Sequence of chain 3.A:
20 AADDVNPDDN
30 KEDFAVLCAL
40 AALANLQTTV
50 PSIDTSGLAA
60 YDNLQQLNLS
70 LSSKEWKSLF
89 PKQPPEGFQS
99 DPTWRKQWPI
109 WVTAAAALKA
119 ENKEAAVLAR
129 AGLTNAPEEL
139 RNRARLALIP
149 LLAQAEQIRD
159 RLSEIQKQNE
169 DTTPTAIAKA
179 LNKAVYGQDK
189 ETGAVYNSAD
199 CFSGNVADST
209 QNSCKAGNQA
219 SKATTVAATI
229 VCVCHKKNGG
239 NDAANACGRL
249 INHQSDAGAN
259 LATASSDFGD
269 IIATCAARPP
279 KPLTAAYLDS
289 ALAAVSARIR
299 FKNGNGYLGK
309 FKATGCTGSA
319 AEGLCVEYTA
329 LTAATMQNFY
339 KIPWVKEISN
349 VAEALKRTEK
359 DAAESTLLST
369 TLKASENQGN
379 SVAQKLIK

Sequence of chain 2.A:
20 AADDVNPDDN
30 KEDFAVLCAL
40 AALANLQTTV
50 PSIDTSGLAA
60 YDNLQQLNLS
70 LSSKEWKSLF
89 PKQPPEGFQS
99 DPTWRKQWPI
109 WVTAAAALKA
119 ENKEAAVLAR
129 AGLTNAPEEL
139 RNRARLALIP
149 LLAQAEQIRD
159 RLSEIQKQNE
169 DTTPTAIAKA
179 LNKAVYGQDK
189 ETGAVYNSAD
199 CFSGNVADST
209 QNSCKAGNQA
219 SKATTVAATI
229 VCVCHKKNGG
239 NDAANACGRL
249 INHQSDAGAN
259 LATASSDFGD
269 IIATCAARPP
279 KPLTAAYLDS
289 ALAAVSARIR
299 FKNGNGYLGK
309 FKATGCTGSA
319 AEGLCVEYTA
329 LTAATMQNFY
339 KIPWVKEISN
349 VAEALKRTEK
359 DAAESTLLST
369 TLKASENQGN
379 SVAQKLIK

Binding-site contacts:
Ligand atom C2 contacts residue ASN67 of chain 2.A at 2.4 Å.
Ligand atom C6 contacts residue SER71 of chain 2.A at 3.4 Å.
Ligand atom C1 contacts residue ASN67 of chain 2.A at 1.4 Å.
Ligand atom C8 contacts residue LEU150 of chain 2.A at 3.8 Å (hydrophobic).
Ligand atom O7 contacts residue GLN64 of chain 2.A at 3.1 Å (h-bond).
Ligand atom O7 contacts residue GLN105 of chain 2.A at 3.4 Å (h-bond).
Ligand atom O2 contacts residue TRP102 of chain 2.A at 2.9 Å (h-bond).
Ligand atom O7 contacts residue LYS386 of chain 3.A at 3.2 Å (salt-bridge).
Ligand atom C6 contacts residue THR101 of chain 2.A at 3.1 Å.
Ligand atom C1 contacts residue TRP75 of chain 2.A at 3.6 Å (hydrophobic).
Ligand atom O4 contacts residue ASP99 of chain 2.A at 2.9 Å (salt-bridge).
Ligand atom O6 contacts residue THR101 of chain 2.A at 3.2 Å.
Ligand atom O3 contacts residue TRP109 of chain 2.A at 3.5 Å.
Ligand atom O7 contacts residue TRP109 of chain 2.A at 2.8 Å (h-bond).
Ligand atom O4 contacts residue TRP75 of chain 2.A at 3.6 Å.
Ligand atom C5 contacts residue ASP99 of chain 2.A at 3.7 Å.
Ligand atom C8 contacts residue GLN105 of chain 2.A at 3.8 Å.
Ligand atom O6 contacts residue ARG143 of chain 2.A at 3.2 Å (salt-bridge).
Ligand atom N2 contacts residue ASN67 of chain 2.A at 2.9 Å (h-bond).
Ligand atom C3 contacts residue ASN67 of chain 2.A at 3.7 Å.
Ligand atom C3 contacts residue ASP99 of chain 2.A at 3.4 Å.
Ligand atom O5 contacts residue PHE96 of chain 2.A at 3.5 Å.
Ligand atom O4 contacts residue THR101 of chain 2.A at 3.5 Å (h-bond).
Ligand atom O4 contacts residue TRP102 of chain 2.A at 3.1 Å (h-bond).
Ligand atom O4 contacts residue PRO100 of chain 2.A at 3.4 Å.
Ligand atom O6 contacts residue TRP102 of chain 2.A at 3.3 Å (h-bond).
Ligand atom O5 contacts residue ASN67 of chain 2.A at 2.3 Å (h-bond).
Ligand atom C8 contacts residue GLN64 of chain 2.A at 3.7 Å.
Ligand atom O2 contacts residue ASP99 of chain 2.A at 2.6 Å (salt-bridge).
Ligand atom C6 contacts residue TRP75 of chain 2.A at 3.7 Å (hydrophobic).
Ligand atom C6 contacts residue THR101 of chain 2.A at 3.7 Å.
Ligand atom O5 contacts residue SER71 of chain 2.A at 3.5 Å (h-bond).
Ligand atom C5 contacts residue ASN67 of chain 2.A at 3.6 Å.
Ligand atom C6 contacts residue PHE96 of chain 2.A at 3.5 Å (hydrophobic).
Ligand atom C7 contacts residue GLN64 of chain 2.A at 3.6 Å.
Ligand atom C4 contacts residue ASP99 of chain 2.A at 3.8 Å.
Ligand atom C2 contacts residue ASP99 of chain 2.A at 3.7 Å.
Ligand atom O3 contacts residue ASP99 of chain 2.A at 3.1 Å (salt-bridge).
Ligand atom O6 contacts residue THR101 of chain 2.A at 3.7 Å.
Ligand atom O6 contacts residue SER71 of chain 2.A at 2.6 Å (h-bond).

This protein binds this small molecule.
Small molecule (SMILES): CC(=O)N[C@H]1[C@H](O[C@H]2[C@H](O)[C@@H](NC(C)=O)CO[C@@H]2CO)O[C@H](CO)[C@@H](O[C@@H]2O[C@H](CO[C@H]3O[C@H](CO)[C@@H](O)[C@H](O)[C@@H]3O)[C@@H](O)[C@H](O[C@H]3O[C@H](CO)[C@@H](O)[C@H](O)[C@@H]3O[C@H]3O[C@H](CO)[C@@H](O)[C@H](O)[C@@H]3O)[C@@H]2O)[C@@H]1O